Binding-site contacts:
Ligand atom O5 contacts residue ASN719 of chain 1.B at 2.5 Å (h-bond).
Ligand atom C6 contacts residue SER721 of chain 1.B at 3.2 Å.
Ligand atom O6 contacts residue SER721 of chain 1.B at 4.5 Å.
Ligand atom C1 contacts residue ASN719 of chain 1.B at 1.4 Å.
Ligand atom O7 contacts residue ASN719 of chain 1.B at 3.7 Å.
Ligand atom C1 contacts residue SER721 of chain 1.B at 4.0 Å.
Ligand atom C4 contacts residue ASN719 of chain 1.B at 4.3 Å.
Ligand atom C8 contacts residue LEU707 of chain 1.B at 3.7 Å (hydrophobic).
Ligand atom C5 contacts residue ASN719 of chain 1.B at 3.8 Å.
Ligand atom C7 contacts residue ASN719 of chain 1.B at 3.5 Å.
Ligand atom C3 contacts residue ASN719 of chain 1.B at 3.8 Å.
Ligand atom C2 contacts residue ASN719 of chain 1.B at 2.5 Å.
Ligand atom C7 contacts residue LEU707 of chain 1.B at 4.5 Å (hydrophobic).
Ligand atom N2 contacts residue ASN719 of chain 1.B at 2.9 Å (h-bond).
Ligand atom O5 contacts residue SER721 of chain 1.B at 3.0 Å (h-bond).
Ligand atom C8 contacts residue GLN708 of chain 1.B at 3.8 Å.
Ligand atom C5 contacts residue SER721 of chain 1.B at 3.5 Å.

The protein below binds the small molecule below.
Small molecule (SMILES): CC(=O)N[C@@H]1[C@@H](O)[C@H](O)[C@@H](CO)O[C@H]1O

Sequence of chain 1.B:
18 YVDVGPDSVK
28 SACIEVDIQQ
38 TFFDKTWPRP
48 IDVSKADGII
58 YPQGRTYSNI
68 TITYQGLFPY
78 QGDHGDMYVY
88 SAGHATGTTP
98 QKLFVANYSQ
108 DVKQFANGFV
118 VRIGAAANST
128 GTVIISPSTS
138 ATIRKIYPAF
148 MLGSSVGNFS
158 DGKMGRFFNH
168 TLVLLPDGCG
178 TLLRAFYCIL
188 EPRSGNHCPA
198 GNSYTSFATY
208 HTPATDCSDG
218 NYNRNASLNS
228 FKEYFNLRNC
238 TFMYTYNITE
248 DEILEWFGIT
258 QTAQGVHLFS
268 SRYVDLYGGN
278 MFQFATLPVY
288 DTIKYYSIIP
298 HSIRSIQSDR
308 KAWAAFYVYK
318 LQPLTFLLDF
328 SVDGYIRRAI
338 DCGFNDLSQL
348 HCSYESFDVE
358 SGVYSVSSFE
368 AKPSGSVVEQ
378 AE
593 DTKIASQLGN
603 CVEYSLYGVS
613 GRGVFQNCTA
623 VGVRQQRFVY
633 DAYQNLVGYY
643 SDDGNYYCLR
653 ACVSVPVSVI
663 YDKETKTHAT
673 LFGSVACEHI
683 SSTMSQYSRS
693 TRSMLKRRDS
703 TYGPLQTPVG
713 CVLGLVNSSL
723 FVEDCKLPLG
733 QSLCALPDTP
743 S